Sequence of chain 1.B:
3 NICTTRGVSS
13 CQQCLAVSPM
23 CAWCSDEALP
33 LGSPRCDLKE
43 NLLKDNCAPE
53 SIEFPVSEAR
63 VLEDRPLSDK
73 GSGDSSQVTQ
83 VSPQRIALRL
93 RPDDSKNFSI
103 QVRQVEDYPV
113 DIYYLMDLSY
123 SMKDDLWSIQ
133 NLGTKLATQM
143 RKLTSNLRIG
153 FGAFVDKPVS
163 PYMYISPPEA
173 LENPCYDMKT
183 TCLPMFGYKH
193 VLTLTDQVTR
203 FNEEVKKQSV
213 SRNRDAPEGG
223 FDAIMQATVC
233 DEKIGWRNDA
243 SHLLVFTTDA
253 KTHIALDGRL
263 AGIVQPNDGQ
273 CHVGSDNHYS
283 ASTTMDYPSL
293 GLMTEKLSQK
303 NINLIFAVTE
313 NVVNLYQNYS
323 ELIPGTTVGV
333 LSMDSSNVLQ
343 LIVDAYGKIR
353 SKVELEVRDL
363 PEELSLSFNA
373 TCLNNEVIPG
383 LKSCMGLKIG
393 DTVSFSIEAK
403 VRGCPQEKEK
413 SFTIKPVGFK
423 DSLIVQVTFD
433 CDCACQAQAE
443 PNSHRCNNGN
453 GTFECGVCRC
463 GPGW

Binding-site contacts:
Ligand atom C5 contacts residue ASN320 of chain 1.B at 3.6 Å.
Ligand atom C4 contacts residue ASN320 of chain 1.B at 4.2 Å.
Ligand atom C8 contacts residue ASN320 of chain 1.B at 4.4 Å.
Ligand atom O7 contacts residue MET285 of chain 1.A at 3.5 Å (h-bond).
Ligand atom C1 contacts residue ASN320 of chain 1.B at 1.4 Å.
Ligand atom O7 contacts residue LEU317 of chain 1.B at 4.2 Å.
Ligand atom N2 contacts residue ASN320 of chain 1.B at 2.7 Å (h-bond).
Ligand atom C1 contacts residue ASN316 of chain 1.B at 4.3 Å.
Ligand atom O5 contacts residue ASN320 of chain 1.B at 2.4 Å (h-bond).
Ligand atom C8 contacts residue ASN316 of chain 1.B at 4.2 Å.
Ligand atom C7 contacts residue ASN320 of chain 1.B at 3.0 Å.
Ligand atom C2 contacts residue ASN320 of chain 1.B at 2.3 Å.
Ligand atom C6 contacts residue ARG281 of chain 1.A at 4.2 Å.
Ligand atom O7 contacts residue TRP262 of chain 1.A at 4.3 Å.
Ligand atom O6 contacts residue ARG281 of chain 1.A at 4.0 Å.
Ligand atom C3 contacts residue ASN320 of chain 1.B at 3.7 Å.
Ligand atom C8 contacts residue LEU317 of chain 1.B at 3.8 Å (hydrophobic).
Ligand atom C7 contacts residue LEU317 of chain 1.B at 4.2 Å (hydrophobic).
Ligand atom O7 contacts residue ASN320 of chain 1.B at 2.7 Å (h-bond).
Ligand atom C6 contacts residue ARG281 of chain 1.A at 3.9 Å.
Ligand atom N2 contacts residue ASN316 of chain 1.B at 4.2 Å.
Ligand atom C8 contacts residue TRP262 of chain 1.A at 4.0 Å (hydrophobic).
Ligand atom C7 contacts residue ASN316 of chain 1.B at 4.3 Å.

Sequence of chain 1.A:
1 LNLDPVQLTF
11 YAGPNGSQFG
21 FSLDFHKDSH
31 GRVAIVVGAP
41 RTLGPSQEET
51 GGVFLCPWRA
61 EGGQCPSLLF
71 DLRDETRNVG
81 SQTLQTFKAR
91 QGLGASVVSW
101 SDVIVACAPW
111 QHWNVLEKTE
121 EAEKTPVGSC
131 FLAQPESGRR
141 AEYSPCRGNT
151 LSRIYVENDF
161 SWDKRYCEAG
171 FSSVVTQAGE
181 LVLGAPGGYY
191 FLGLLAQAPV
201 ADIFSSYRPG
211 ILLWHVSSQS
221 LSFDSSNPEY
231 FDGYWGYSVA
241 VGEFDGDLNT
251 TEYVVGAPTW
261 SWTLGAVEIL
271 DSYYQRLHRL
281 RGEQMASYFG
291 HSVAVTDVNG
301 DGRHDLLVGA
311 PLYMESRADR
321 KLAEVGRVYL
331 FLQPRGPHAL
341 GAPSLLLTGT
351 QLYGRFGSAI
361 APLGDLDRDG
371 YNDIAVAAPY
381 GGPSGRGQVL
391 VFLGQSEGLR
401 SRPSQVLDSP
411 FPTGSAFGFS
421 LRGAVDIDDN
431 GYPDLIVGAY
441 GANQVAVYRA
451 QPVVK

A small-molecule ligand and the protein it binds are described below.
Small molecule (SMILES): CC(=O)N[C@H]1[C@H](O[C@H]2[C@H](O)[C@@H](NC(C)=O)CO[C@@H]2CO)O[C@H](CO)[C@@H](O[C@@H]2O[C@H](CO[C@H]3O[C@H](CO)[C@@H](O)[C@H](O)[C@@H]3O)[C@@H](O)[C@H](O[C@H]3O[C@H](CO)[C@@H](O)[C@H](O)[C@@H]3O)[C@@H]2O)[C@@H]1O